Sequence of chain 1.A:
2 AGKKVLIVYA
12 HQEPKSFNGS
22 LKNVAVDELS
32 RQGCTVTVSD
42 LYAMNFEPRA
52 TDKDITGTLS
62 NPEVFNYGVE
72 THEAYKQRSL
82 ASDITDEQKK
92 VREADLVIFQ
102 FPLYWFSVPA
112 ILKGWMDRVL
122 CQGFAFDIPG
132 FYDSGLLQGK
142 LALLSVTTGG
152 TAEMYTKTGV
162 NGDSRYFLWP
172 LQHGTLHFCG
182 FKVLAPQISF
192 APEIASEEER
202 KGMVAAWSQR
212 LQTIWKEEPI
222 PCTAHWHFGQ

Sequence of chain 1.B:
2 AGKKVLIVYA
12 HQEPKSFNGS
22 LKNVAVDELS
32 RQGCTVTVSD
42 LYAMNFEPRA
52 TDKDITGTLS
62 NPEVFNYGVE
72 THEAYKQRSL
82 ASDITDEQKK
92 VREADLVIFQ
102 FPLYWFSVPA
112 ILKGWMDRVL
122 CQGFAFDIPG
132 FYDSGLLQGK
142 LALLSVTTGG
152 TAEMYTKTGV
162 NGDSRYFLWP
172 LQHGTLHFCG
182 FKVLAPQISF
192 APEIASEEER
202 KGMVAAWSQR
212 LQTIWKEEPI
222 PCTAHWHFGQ

This small molecule binds to this protein.
Small molecule (SMILES): COc1ccc2[nH]cc(CCNC(C)=O)c2c1

Binding-site contacts:
Ligand atom N1 contacts residue GLY151 of chain 1.A at 3.6 Å.
Ligand atom C8 contacts residue FAD1 of chain 1.D at 3.6 Å.
Ligand atom C3 contacts residue GLN123 of chain 1.B at 3.9 Å.
Ligand atom C8 contacts residue PHE127 of chain 1.B at 4.0 Å (hydrophobic).
Ligand atom C6 contacts residue GLY151 of chain 1.A at 4.5 Å.
Ligand atom C4 contacts residue GLY150 of chain 1.A at 4.1 Å.
Ligand atom C9 contacts residue FAD1 of chain 1.D at 3.6 Å.
Ligand atom C3 contacts residue GLY69 of chain 1.B at 3.5 Å.
Ligand atom N2 contacts residue FAD1 of chain 1.D at 3.5 Å.
Ligand atom N2 contacts residue PHE179 of chain 1.B at 3.6 Å.
Ligand atom C2 contacts residue PHE179 of chain 1.B at 3.4 Å (hydrophobic).
Ligand atom N2 contacts residue TRP106 of chain 1.A at 4.0 Å.
Ligand atom C3 contacts residue FAD1 of chain 1.D at 3.9 Å.
Ligand atom C11 contacts residue TRP106 of chain 1.A at 4.4 Å (hydrophobic).
Ligand atom C5 contacts residue MET155 of chain 1.A at 3.1 Å (hydrophobic).
Ligand atom C10 contacts residue FAD1 of chain 1.D at 3.5 Å.
Ligand atom C6 contacts residue FAD1 of chain 1.D at 3.6 Å.
Ligand atom C13 contacts residue PHE127 of chain 1.B at 3.8 Å (hydrophobic).
Ligand atom C13 contacts residue FAD1 of chain 1.D at 3.4 Å.
Ligand atom C4 contacts residue GLY151 of chain 1.A at 4.3 Å.
Ligand atom N1 contacts residue GLY150 of chain 1.A at 3.6 Å.
Ligand atom C2 contacts residue FAD1 of chain 1.D at 3.7 Å.
Ligand atom C12 contacts residue TRP106 of chain 1.A at 3.7 Å (hydrophobic).
Ligand atom C10 contacts residue PHE127 of chain 1.B at 3.2 Å (hydrophobic).
Ligand atom C7 contacts residue PHE179 of chain 1.B at 4.2 Å (hydrophobic).
Ligand atom C9 contacts residue PHE127 of chain 1.B at 3.7 Å (hydrophobic).
Ligand atom O1 contacts residue GLN123 of chain 1.B at 4.5 Å.
Ligand atom C7 contacts residue FAD1 of chain 1.D at 3.6 Å.
Ligand atom C12 contacts residue FAD1 of chain 1.D at 3.4 Å.
Ligand atom C1 contacts residue GLY151 of chain 1.A at 4.4 Å.
Ligand atom C13 contacts residue PHE179 of chain 1.B at 4.2 Å (hydrophobic).
Ligand atom C11 contacts residue FAD1 of chain 1.D at 3.5 Å.
Ligand atom C11 contacts residue PHE127 of chain 1.B at 3.0 Å (hydrophobic).
Ligand atom C5 contacts residue GLY151 of chain 1.A at 4.2 Å.
Ligand atom C12 contacts residue PHE127 of chain 1.B at 3.3 Å (hydrophobic).
Ligand atom O1 contacts residue FAD1 of chain 1.D at 3.5 Å.
Ligand atom O1 contacts residue PHE127 of chain 1.B at 3.8 Å.
Ligand atom C6 contacts residue GLY150 of chain 1.A at 4.2 Å.
Ligand atom C13 contacts residue TRP106 of chain 1.A at 4.4 Å (hydrophobic).
Ligand atom O1 contacts residue GLY69 of chain 1.B at 4.0 Å.